Sequence of chain 1.D:
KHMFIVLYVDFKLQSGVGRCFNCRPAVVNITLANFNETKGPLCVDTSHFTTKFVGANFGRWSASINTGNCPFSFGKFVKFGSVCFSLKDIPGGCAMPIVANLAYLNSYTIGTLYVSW

Binding-site contacts:
Ligand atom C5 contacts residue TYR116 of chain 1.D at 3.7 Å (hydrophobic).
Ligand atom N2 contacts residue ASP254 of chain 1.B at 4.3 Å.
Ligand atom N2 contacts residue ASN258 of chain 1.B at 2.9 Å (h-bond).
Ligand atom C1 contacts residue ASN258 of chain 1.B at 1.4 Å.
Ligand atom O7 contacts residue TYR255 of chain 1.B at 3.6 Å.
Ligand atom O3 contacts residue TYR116 of chain 1.D at 3.8 Å.
Ligand atom O5 contacts residue ASN258 of chain 1.B at 2.4 Å (h-bond).
Ligand atom C7 contacts residue ASN258 of chain 1.B at 3.4 Å.
Ligand atom C3 contacts residue TYR116 of chain 1.D at 3.4 Å (hydrophobic).
Ligand atom C1 contacts residue TYR116 of chain 1.D at 4.2 Å (hydrophobic).
Ligand atom C8 contacts residue ASP254 of chain 1.B at 3.6 Å.
Ligand atom C7 contacts residue ASP254 of chain 1.B at 4.3 Å.
Ligand atom N2 contacts residue TYR116 of chain 1.D at 4.2 Å.
Ligand atom O4 contacts residue TYR116 of chain 1.D at 3.1 Å.
Ligand atom C4 contacts residue TYR116 of chain 1.D at 3.8 Å (hydrophobic).
Ligand atom O7 contacts residue ASN258 of chain 1.B at 3.6 Å.
Ligand atom C5 contacts residue ASN258 of chain 1.B at 3.6 Å.
Ligand atom C3 contacts residue ASN258 of chain 1.B at 3.8 Å.
Ligand atom C2 contacts residue ASN258 of chain 1.B at 2.4 Å.
Ligand atom C8 contacts residue ASN258 of chain 1.B at 4.4 Å.
Ligand atom C7 contacts residue TYR255 of chain 1.B at 3.8 Å (hydrophobic).
Ligand atom C4 contacts residue ASN258 of chain 1.B at 4.1 Å.
Ligand atom C2 contacts residue TYR116 of chain 1.D at 4.1 Å (hydrophobic).
Ligand atom C8 contacts residue TYR255 of chain 1.B at 3.1 Å (hydrophobic).

Sequence of chain 1.B:
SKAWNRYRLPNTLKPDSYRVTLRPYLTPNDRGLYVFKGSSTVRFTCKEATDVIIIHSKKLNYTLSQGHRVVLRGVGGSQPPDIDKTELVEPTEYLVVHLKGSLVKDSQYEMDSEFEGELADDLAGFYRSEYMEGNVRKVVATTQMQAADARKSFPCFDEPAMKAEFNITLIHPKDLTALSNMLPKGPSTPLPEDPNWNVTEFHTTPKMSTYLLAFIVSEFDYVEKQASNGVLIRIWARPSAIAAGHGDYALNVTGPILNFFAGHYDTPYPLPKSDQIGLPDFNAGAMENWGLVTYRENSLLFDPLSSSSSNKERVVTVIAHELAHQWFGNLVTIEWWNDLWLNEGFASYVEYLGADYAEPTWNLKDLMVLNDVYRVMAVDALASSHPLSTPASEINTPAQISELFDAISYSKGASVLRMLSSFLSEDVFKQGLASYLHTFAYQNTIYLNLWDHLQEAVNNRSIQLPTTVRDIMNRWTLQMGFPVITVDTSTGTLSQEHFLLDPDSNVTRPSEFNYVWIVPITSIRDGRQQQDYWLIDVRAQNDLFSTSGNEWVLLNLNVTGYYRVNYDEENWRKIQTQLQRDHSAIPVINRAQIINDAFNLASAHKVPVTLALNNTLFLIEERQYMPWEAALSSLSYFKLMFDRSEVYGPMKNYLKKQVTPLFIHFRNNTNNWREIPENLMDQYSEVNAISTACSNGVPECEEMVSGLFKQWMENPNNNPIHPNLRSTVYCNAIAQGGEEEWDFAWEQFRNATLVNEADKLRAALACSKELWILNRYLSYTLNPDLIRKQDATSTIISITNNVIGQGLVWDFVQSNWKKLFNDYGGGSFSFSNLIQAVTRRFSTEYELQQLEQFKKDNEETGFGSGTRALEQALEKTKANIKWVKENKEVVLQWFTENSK

A small-molecule ligand and the protein it binds are described below.
Small molecule (SMILES): CC(=O)N[C@@H]1[C@@H](O)[C@H](O)[C@@H](CO)O[C@H]1O